Binding-site contacts:
Ligand atom C7 contacts residue THR156 of chain 56.G at 3.9 Å.
Ligand atom C1 contacts residue ASN154 of chain 56.G at 3.4 Å.
Ligand atom C2 contacts residue ASN154 of chain 56.G at 3.5 Å.
Ligand atom C8 contacts residue ASN154 of chain 56.G at 3.6 Å.
Ligand atom C8 contacts residue THR156 of chain 56.G at 4.0 Å.
Ligand atom O7 contacts residue ASN154 of chain 56.G at 2.6 Å (h-bond).
Ligand atom C6 contacts residue MET151 of chain 56.G at 4.5 Å (hydrophobic).
Ligand atom C1 contacts residue THR156 of chain 56.G at 3.6 Å.
Ligand atom N2 contacts residue ASN154 of chain 56.G at 3.8 Å.
Ligand atom C2 contacts residue THR156 of chain 56.G at 4.2 Å.
Ligand atom O6 contacts residue MET151 of chain 56.G at 3.4 Å.
Ligand atom C7 contacts residue ASN154 of chain 56.G at 3.3 Å.
Ligand atom N2 contacts residue THR156 of chain 56.G at 3.6 Å (h-bond).
Ligand atom O5 contacts residue ASN154 of chain 56.G at 4.0 Å.

Sequence of chain 56.G:
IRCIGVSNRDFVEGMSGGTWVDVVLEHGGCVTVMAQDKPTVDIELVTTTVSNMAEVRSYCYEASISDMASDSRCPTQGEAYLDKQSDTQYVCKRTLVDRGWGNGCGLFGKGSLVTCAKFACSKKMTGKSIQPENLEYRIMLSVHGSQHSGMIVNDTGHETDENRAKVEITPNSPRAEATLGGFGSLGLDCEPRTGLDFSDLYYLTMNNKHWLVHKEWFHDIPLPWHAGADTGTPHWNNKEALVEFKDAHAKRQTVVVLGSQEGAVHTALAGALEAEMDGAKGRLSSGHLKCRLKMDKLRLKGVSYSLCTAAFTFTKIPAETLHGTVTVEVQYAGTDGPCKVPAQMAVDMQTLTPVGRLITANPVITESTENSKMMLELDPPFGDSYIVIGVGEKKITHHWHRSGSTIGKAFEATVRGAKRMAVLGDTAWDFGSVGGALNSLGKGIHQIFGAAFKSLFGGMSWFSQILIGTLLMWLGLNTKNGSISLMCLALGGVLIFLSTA

The small molecule below binds the protein below.
Small molecule (SMILES): CC(=O)N[C@H]1[C@H](O[C@H]2[C@H](O)[C@@H](NC(C)=O)CO[C@@H]2CO)O[C@H](CO)[C@@H](O)[C@@H]1O